Binding-site contacts:
Ligand atom C38 contacts residue LYS33 of chain 1.Y at 2.8 Å.
Ligand atom C30 contacts residue LYS33 of chain 1.Y at 3.7 Å.
Ligand atom C41 contacts residue LYS33 of chain 1.Y at 3.6 Å.
Ligand atom C55 contacts residue GLU134 of chain 1.Z at 3.6 Å.
Ligand atom C38 contacts residue TYR169 of chain 1.Y at 3.5 Å (hydrophobic).
Ligand atom C29 contacts residue THR1 of chain 1.Y at 2.4 Å.
Ligand atom N15 contacts residue SER21 of chain 1.Y at 3.2 Å (h-bond).
Ligand atom N28 contacts residue GLY47 of chain 1.Y at 3.1 Å (h-bond).
Ligand atom O40 contacts residue THR1 of chain 1.Y at 2.6 Å (h-bond).
Ligand atom C52 contacts residue SER130 of chain 1.Z at 3.6 Å.
Ligand atom C31 contacts residue THR1 of chain 1.Y at 1.4 Å.
Ligand atom C63 contacts residue GLY47 of chain 1.Y at 3.6 Å.
Ligand atom O27 contacts residue ALA20 of chain 1.Y at 3.2 Å.
Ligand atom C30 contacts residue THR1 of chain 1.Y at 2.7 Å.
Ligand atom C55 contacts residue SER124 of chain 1.Z at 3.7 Å.
Ligand atom O32 contacts residue THR1 of chain 1.Y at 2.3 Å (h-bond).
Ligand atom C11 contacts residue SER21 of chain 1.Y at 3.5 Å.
Ligand atom C16 contacts residue GLY47 of chain 1.Y at 3.4 Å.
Ligand atom O40 contacts residue MES1 of chain 1.OA at 3.1 Å (h-bond).
Ligand atom C51 contacts residue SER130 of chain 1.Z at 3.3 Å.
Ligand atom N28 contacts residue THR1 of chain 1.Y at 3.6 Å.
Ligand atom C31 contacts residue MES1 of chain 1.OA at 3.6 Å.
Ligand atom O14 contacts residue ALA49 of chain 1.Y at 3.4 Å (h-bond).
Ligand atom C26 contacts residue GLY47 of chain 1.Y at 3.7 Å.
Ligand atom O3 contacts residue SER27 of chain 1.Y at 3.5 Å (h-bond).
Ligand atom C65 contacts residue SER21 of chain 1.Y at 3.6 Å.
Ligand atom C38 contacts residue ARG19 of chain 1.Y at 2.7 Å.
Ligand atom O27 contacts residue SER21 of chain 1.Y at 3.2 Å (h-bond).
Ligand atom C43 contacts residue ALA49 of chain 1.Y at 3.7 Å (hydrophobic).
Ligand atom O32 contacts residue MES1 of chain 1.OA at 2.4 Å (h-bond).
Ligand atom C42 contacts residue LYS33 of chain 1.Y at 3.7 Å.
Ligand atom O32 contacts residue GLY47 of chain 1.Y at 3.5 Å (h-bond).
Ligand atom C62 contacts residue SER96 of chain 1.Y at 3.6 Å.
Ligand atom C43 contacts residue VAL31 of chain 1.Y at 3.5 Å (hydrophobic).
Ligand atom C39 contacts residue THR1 of chain 1.Y at 2.5 Å.
Ligand atom C38 contacts residue THR1 of chain 1.Y at 2.4 Å.
Ligand atom C44 contacts residue ALA49 of chain 1.Y at 3.6 Å (hydrophobic).
Ligand atom C55 contacts residue GLU132 of chain 1.Z at 3.8 Å.
Ligand atom C37 contacts residue THR1 of chain 1.Y at 1.5 Å.
Ligand atom C54 contacts residue GLU132 of chain 1.Z at 3.5 Å.

Sequence of chain 1.Y:
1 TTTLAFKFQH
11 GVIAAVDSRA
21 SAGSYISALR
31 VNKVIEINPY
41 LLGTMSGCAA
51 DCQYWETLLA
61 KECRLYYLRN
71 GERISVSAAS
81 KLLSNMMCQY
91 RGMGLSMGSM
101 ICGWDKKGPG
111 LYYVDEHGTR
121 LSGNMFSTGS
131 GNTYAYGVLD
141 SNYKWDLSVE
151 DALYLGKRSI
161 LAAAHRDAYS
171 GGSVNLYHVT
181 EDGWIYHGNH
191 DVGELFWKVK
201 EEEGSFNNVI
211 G

Sequence of chain 1.Z:
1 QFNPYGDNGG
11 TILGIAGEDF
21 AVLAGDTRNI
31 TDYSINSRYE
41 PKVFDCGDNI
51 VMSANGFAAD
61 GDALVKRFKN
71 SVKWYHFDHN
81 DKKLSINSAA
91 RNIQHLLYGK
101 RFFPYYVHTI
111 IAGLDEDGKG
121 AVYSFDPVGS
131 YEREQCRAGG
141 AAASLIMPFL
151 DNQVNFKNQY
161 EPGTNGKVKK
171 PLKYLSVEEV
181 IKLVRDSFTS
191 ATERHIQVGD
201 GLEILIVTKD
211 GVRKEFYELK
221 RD

A protein and the small-molecule ligand that binds it are described below.
Small molecule (SMILES): CC1=C(C(=O)N[C@H](C)C(=O)N[C@@H](Cc2c[nH]c3ccccc23)C(=O)N[C@@H](Cc2ccccc2)C(=O)[C@H](C)CO)Cc2ccccc21